A protein and the small-molecule ligand that binds it are described below.
Small molecule (SMILES): Cc1ccc(C(=O)Nc2ccc3nc(CN4CCCCC4)[nH]c3c2)cc1I

Binding-site contacts:
Ligand atom N2 contacts residue GLU75 of chain 1.A at 2.8 Å (salt-bridge).
Ligand atom C8 contacts residue SER58 of chain 1.A at 3.5 Å.
Ligand atom O contacts residue GLY77 of chain 1.A at 3.2 Å.
Ligand atom C7 contacts residue SER58 of chain 1.A at 3.5 Å.
Ligand atom C contacts residue HIS56 of chain 1.A at 3.4 Å.
Ligand atom O contacts residue PHE59 of chain 1.A at 3.5 Å.
Ligand atom N3 contacts residue PHE28 of chain 1.A at 3.4 Å.
Ligand atom C13 contacts residue GLU75 of chain 1.A at 3.1 Å.
Ligand atom C17 contacts residue GLU75 of chain 1.A at 3.5 Å.
Ligand atom N3 contacts residue SER76 of chain 1.A at 2.8 Å (h-bond).
Ligand atom N3 contacts residue GLU75 of chain 1.A at 3.0 Å (salt-bridge).
Ligand atom C5 contacts residue SER58 of chain 1.A at 3.1 Å.
Ligand atom C19 contacts residue PHE28 of chain 1.A at 3.6 Å (hydrophobic).
Ligand atom C7 contacts residue TYR78 of chain 1.A at 3.6 Å (hydrophobic).
Ligand atom C5 contacts residue HIS56 of chain 1.A at 3.7 Å.
Ligand atom C7 contacts residue PHE59 of chain 1.A at 3.5 Å (hydrophobic).
Ligand atom C14 contacts residue GLU75 of chain 1.A at 3.6 Å.
Ligand atom C10 contacts residue SER58 of chain 1.A at 3.4 Å.
Ligand atom C4 contacts residue SER58 of chain 1.A at 3.4 Å.
Ligand atom C9 contacts residue SER58 of chain 1.A at 3.2 Å.
Ligand atom C12 contacts residue PHE28 of chain 1.A at 3.3 Å (hydrophobic).
Ligand atom N contacts residue SER58 of chain 1.A at 2.6 Å (h-bond).
Ligand atom C19 contacts residue PHE59 of chain 1.A at 3.4 Å (hydrophobic).
Ligand atom I contacts residue HIS56 of chain 1.A at 3.6 Å.
Ligand atom N contacts residue PHE59 of chain 1.A at 3.5 Å.
Ligand atom C20 contacts residue PHE59 of chain 1.A at 3.2 Å (hydrophobic).
Ligand atom C18 contacts residue GLU75 of chain 1.A at 3.4 Å.
Ligand atom N1 contacts residue PHE28 of chain 1.A at 3.6 Å.
Ligand atom N1 contacts residue PRO60 of chain 1.A at 3.6 Å.
Ligand atom N3 contacts residue PHE59 of chain 1.A at 3.4 Å.
Ligand atom C1 contacts residue HIS56 of chain 1.A at 3.5 Å.
Ligand atom C19 contacts residue SER76 of chain 1.A at 3.5 Å.
Ligand atom C6 contacts residue HIS56 of chain 1.A at 3.4 Å.
Ligand atom C12 contacts residue GLU75 of chain 1.A at 3.4 Å.
Ligand atom C3 contacts residue ALA79 of chain 1.A at 3.4 Å (hydrophobic).
Ligand atom C13 contacts residue PHE28 of chain 1.A at 3.7 Å (hydrophobic).
Ligand atom O contacts residue TYR78 of chain 1.A at 3.1 Å (h-bond).
Ligand atom C2 contacts residue ALA79 of chain 1.A at 3.6 Å (hydrophobic).
Ligand atom C2 contacts residue GLY80 of chain 1.A at 3.7 Å.
Ligand atom C20 contacts residue SER76 of chain 1.A at 3.6 Å.

Sequence of chain 1.A:
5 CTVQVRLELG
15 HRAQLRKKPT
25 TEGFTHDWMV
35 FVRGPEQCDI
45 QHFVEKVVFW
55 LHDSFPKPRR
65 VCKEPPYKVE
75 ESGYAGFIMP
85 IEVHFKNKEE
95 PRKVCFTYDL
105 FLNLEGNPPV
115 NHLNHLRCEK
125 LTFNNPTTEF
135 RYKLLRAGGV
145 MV